Binding-site contacts:
Ligand atom C2 contacts residue TRP364 of chain 1.A at 4.1 Å (hydrophobic).
Ligand atom C1 contacts residue ASN308 of chain 1.A at 1.4 Å.
Ligand atom O7 contacts residue TRP364 of chain 1.A at 4.0 Å.
Ligand atom O5 contacts residue ASN308 of chain 1.A at 2.4 Å (h-bond).
Ligand atom C3 contacts residue ASN308 of chain 1.A at 3.8 Å.
Ligand atom O3 contacts residue TRP364 of chain 1.A at 4.3 Å.
Ligand atom O6 contacts residue THR363 of chain 1.A at 4.4 Å.
Ligand atom N2 contacts residue ASN308 of chain 1.A at 2.6 Å (h-bond).
Ligand atom O7 contacts residue ASN308 of chain 1.A at 3.6 Å (h-bond).
Ligand atom C4 contacts residue ASN308 of chain 1.A at 4.2 Å.
Ligand atom C8 contacts residue ASN308 of chain 1.A at 3.8 Å.
Ligand atom C5 contacts residue ASN308 of chain 1.A at 3.7 Å.
Ligand atom C7 contacts residue ASN308 of chain 1.A at 3.4 Å.
Ligand atom C2 contacts residue ASN308 of chain 1.A at 2.5 Å.

The protein below binds the small molecule below.
Small molecule (SMILES): CC(=O)N[C@@H]1[C@@H](O)[C@H](O)[C@@H](CO)O[C@H]1O

Sequence of chain 1.A:
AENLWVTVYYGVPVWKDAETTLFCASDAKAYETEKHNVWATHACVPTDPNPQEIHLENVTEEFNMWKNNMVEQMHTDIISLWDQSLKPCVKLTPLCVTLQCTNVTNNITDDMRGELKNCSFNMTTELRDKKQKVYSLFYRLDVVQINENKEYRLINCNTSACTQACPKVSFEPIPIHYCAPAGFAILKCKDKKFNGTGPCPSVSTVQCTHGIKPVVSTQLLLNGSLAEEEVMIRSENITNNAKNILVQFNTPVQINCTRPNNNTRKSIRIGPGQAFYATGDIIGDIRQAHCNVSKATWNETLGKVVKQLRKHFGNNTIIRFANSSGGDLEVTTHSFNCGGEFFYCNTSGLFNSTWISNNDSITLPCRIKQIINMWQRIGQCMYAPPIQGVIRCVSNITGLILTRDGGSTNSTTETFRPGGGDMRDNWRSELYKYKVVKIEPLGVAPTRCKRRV